Binding-site contacts:
Ligand atom C7 contacts residue ASN1518 of chain 1.A at 3.1 Å.
Ligand atom O6 contacts residue LEU1716 of chain 1.A at 3.3 Å.
Ligand atom C6 contacts residue LEU1716 of chain 1.A at 4.3 Å (hydrophobic).
Ligand atom C1 contacts residue ASN1518 of chain 1.A at 1.4 Å.
Ligand atom C2 contacts residue ASN1518 of chain 1.A at 2.5 Å.
Ligand atom C5 contacts residue ASN1518 of chain 1.A at 3.7 Å.
Ligand atom O5 contacts residue ASN1518 of chain 1.A at 2.4 Å (h-bond).
Ligand atom C4 contacts residue ASN1518 of chain 1.A at 4.3 Å.
Ligand atom C3 contacts residue ASN1518 of chain 1.A at 3.8 Å.
Ligand atom O7 contacts residue ASN1518 of chain 1.A at 2.7 Å (h-bond).
Ligand atom N2 contacts residue ASN1518 of chain 1.A at 2.9 Å (h-bond).

This protein binds this small molecule.
Small molecule (SMILES): CC(=O)N[C@H]1[C@H](O[C@H]2[C@H](O)[C@@H](NC(C)=O)CO[C@@H]2CO)O[C@H](CO)[C@@H](O[C@@H]2O[C@H](CO)[C@@H](O)[C@H](O)[C@@H]2O)[C@@H]1O

Sequence of chain 1.A:
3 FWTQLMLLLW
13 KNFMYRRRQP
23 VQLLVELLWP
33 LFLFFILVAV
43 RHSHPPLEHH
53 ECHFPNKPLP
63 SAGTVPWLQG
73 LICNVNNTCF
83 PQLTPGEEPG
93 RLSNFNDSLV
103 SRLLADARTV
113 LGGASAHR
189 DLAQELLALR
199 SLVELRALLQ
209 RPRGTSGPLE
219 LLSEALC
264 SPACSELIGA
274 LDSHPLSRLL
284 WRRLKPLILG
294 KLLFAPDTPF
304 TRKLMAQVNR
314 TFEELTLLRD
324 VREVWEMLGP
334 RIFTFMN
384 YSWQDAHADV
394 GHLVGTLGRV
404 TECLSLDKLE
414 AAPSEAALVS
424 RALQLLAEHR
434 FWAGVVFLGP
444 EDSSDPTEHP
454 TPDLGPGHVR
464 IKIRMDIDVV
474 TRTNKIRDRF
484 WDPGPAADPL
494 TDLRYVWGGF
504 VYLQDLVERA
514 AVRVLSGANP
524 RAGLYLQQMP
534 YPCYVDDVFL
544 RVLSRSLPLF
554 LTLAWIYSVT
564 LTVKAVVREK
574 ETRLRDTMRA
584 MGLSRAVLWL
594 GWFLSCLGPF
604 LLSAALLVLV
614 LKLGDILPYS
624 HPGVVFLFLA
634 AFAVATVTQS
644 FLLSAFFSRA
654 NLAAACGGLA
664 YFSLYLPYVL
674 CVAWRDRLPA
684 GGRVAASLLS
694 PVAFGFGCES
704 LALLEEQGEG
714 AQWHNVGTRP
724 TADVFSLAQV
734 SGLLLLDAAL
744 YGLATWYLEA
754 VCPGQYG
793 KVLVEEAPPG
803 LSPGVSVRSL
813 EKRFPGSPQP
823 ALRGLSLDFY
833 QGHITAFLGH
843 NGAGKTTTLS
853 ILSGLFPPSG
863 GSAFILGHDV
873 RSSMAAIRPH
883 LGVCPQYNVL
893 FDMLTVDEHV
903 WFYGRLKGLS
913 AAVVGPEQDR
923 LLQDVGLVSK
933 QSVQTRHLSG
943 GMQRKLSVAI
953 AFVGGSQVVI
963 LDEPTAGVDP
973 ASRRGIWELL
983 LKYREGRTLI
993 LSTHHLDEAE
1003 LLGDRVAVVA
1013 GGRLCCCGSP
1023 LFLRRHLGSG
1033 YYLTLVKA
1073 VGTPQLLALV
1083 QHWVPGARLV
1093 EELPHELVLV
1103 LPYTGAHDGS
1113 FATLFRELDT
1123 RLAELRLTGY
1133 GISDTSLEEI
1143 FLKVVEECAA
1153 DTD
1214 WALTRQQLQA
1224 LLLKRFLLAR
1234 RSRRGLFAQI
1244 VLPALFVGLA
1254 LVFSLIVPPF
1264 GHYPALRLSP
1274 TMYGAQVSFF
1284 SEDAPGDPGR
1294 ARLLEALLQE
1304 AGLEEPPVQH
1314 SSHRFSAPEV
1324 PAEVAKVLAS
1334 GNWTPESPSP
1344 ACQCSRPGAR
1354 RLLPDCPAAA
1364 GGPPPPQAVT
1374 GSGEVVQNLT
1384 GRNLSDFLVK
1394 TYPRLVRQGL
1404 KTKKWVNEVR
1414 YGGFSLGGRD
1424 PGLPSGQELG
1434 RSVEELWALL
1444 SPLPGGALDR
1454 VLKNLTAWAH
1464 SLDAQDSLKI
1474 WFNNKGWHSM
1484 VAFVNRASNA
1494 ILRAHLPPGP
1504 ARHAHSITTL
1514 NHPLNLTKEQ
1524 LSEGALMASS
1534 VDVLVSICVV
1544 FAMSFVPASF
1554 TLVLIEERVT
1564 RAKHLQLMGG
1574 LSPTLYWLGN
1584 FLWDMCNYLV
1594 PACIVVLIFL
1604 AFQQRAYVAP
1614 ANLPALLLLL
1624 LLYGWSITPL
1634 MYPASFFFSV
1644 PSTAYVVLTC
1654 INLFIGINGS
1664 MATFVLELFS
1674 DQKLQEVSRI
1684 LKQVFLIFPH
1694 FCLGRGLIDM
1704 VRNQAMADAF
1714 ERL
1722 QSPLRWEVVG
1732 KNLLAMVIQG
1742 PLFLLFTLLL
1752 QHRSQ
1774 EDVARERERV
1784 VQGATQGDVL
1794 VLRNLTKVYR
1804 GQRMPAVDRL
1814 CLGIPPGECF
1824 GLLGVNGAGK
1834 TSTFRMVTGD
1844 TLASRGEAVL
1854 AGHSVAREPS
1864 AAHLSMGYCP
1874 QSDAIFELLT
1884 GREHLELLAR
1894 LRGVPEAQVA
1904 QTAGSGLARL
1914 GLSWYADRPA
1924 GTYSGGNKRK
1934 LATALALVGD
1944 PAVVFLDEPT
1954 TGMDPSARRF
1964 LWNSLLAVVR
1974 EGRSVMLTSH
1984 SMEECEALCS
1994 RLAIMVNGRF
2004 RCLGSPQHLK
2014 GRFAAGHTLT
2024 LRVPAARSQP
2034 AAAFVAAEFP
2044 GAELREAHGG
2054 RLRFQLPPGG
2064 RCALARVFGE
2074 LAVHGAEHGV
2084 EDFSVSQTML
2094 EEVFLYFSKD